Sequence of chain 2.A:
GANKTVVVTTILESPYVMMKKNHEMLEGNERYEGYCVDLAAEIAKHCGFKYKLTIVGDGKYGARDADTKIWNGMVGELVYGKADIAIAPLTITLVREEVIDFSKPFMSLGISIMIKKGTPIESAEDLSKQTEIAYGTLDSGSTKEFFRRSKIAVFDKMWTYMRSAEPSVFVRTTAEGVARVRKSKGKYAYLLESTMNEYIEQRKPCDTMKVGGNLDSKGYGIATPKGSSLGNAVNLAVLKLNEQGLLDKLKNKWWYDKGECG

Binding-site contacts:
Ligand atom C6 contacts residue TYR61 of chain 2.A at 3.5 Å (hydrophobic).
Ligand atom O3 contacts residue PRO89 of chain 2.A at 3.6 Å.
Ligand atom C8 contacts residue GLU193 of chain 2.A at 3.6 Å.
Ligand atom C8 contacts residue MET196 of chain 2.A at 3.7 Å (hydrophobic).
Ligand atom C6 contacts residue THR174 of chain 2.A at 3.9 Å.
Ligand atom N2 contacts residue PRO89 of chain 2.A at 2.9 Å (h-bond).
Ligand atom C11 contacts residue SER142 of chain 2.A at 3.1 Å.
Ligand atom N2 contacts residue THR91 of chain 2.A at 2.9 Å (h-bond).
Ligand atom O1 contacts residue GLU193 of chain 2.A at 2.8 Å (salt-bridge).
Ligand atom O4 contacts residue SER142 of chain 2.A at 2.7 Å (h-bond).
Ligand atom N2 contacts residue GLU193 of chain 2.A at 2.6 Å (salt-bridge).
Ligand atom C6 contacts residue GLU13 of chain 2.A at 3.5 Å.
Ligand atom C10 contacts residue THR91 of chain 2.A at 3.5 Å.
Ligand atom C9 contacts residue TYR61 of chain 2.A at 3.6 Å (hydrophobic).
Ligand atom O3 contacts residue LEU90 of chain 2.A at 3.6 Å.
Ligand atom O2 contacts residue SER142 of chain 2.A at 3.5 Å (h-bond).
Ligand atom O4 contacts residue TYR61 of chain 2.A at 3.6 Å.
Ligand atom O2 contacts residue THR143 of chain 2.A at 3.2 Å (h-bond).
Ligand atom C5 contacts residue TYR61 of chain 2.A at 3.2 Å (hydrophobic).
Ligand atom C10 contacts residue SER142 of chain 2.A at 3.2 Å.
Ligand atom O1 contacts residue LEU192 of chain 2.A at 3.4 Å.
Ligand atom O4 contacts residue GLY141 of chain 2.A at 3.4 Å.
Ligand atom O4 contacts residue ARG96 of chain 2.A at 2.8 Å (salt-bridge).
Ligand atom C3 contacts residue GLU193 of chain 2.A at 3.4 Å.
Ligand atom C7 contacts residue GLU193 of chain 2.A at 3.8 Å.
Ligand atom C10 contacts residue GLU193 of chain 2.A at 3.5 Å.
Ligand atom N2 contacts residue TYR220 of chain 2.A at 3.5 Å.
Ligand atom C4 contacts residue GLU193 of chain 2.A at 3.6 Å.
Ligand atom O3 contacts residue THR91 of chain 2.A at 2.8 Å (h-bond).
Ligand atom O3 contacts residue SER142 of chain 2.A at 3.8 Å.
Ligand atom N1 contacts residue THR143 of chain 2.A at 2.6 Å (h-bond).
Ligand atom C7 contacts residue MET196 of chain 2.A at 3.7 Å (hydrophobic).
Ligand atom O1 contacts residue THR143 of chain 2.A at 3.6 Å.
Ligand atom O3 contacts residue TYR61 of chain 2.A at 3.9 Å.
Ligand atom C11 contacts residue ARG96 of chain 2.A at 3.4 Å.
Ligand atom C2 contacts residue THR143 of chain 2.A at 3.3 Å.
Ligand atom C11 contacts residue THR91 of chain 2.A at 3.7 Å.
Ligand atom O3 contacts residue ARG96 of chain 2.A at 2.8 Å (salt-bridge).
Ligand atom C1 contacts residue GLU193 of chain 2.A at 3.4 Å.
Ligand atom N1 contacts residue GLU193 of chain 2.A at 3.7 Å.

A protein and the small-molecule ligand that binds it are described below.
Small molecule (SMILES): N[C@@H](CC1=CCCCc2onc(O)c21)C(=O)O